The protein below binds the small molecule below.
Small molecule (SMILES): CC(=O)N[C@H]1[C@H](O[C@H]2[C@H](O)[C@@H](NC(C)=O)CO[C@@H]2CO)O[C@H](CO)[C@@H](O)[C@@H]1O

Binding-site contacts:
Ligand atom C6 contacts residue PRO13 of chain 1.A at 3.8 Å (hydrophobic).
Ligand atom O5 contacts residue ASN25 of chain 1.A at 2.4 Å (h-bond).
Ligand atom O7 contacts residue SER12 of chain 1.A at 3.3 Å (h-bond).
Ligand atom C1 contacts residue ASN25 of chain 1.A at 1.4 Å.
Ligand atom O5 contacts residue PRO13 of chain 1.A at 3.4 Å (h-bond).
Ligand atom C8 contacts residue TYR336 of chain 1.A at 3.6 Å (hydrophobic).
Ligand atom C1 contacts residue VAL15 of chain 1.A at 4.0 Å (hydrophobic).
Ligand atom C5 contacts residue PRO13 of chain 1.A at 4.2 Å (hydrophobic).
Ligand atom O5 contacts residue SER12 of chain 1.A at 4.0 Å.
Ligand atom O6 contacts residue PRO13 of chain 1.A at 2.7 Å (h-bond).
Ligand atom N2 contacts residue ASN25 of chain 1.A at 2.8 Å (h-bond).
Ligand atom C3 contacts residue ASN25 of chain 1.A at 3.8 Å.
Ligand atom C2 contacts residue SER12 of chain 1.A at 3.8 Å.
Ligand atom C6 contacts residue VAL15 of chain 1.A at 4.1 Å (hydrophobic).
Ligand atom O5 contacts residue VAL15 of chain 1.A at 3.4 Å.
Ligand atom C2 contacts residue ASN25 of chain 1.A at 2.4 Å.
Ligand atom C5 contacts residue VAL15 of chain 1.A at 4.1 Å (hydrophobic).
Ligand atom C7 contacts residue SER12 of chain 1.A at 3.9 Å.
Ligand atom C4 contacts residue ASN25 of chain 1.A at 4.2 Å.
Ligand atom C5 contacts residue ASN25 of chain 1.A at 3.7 Å.
Ligand atom C8 contacts residue ASN25 of chain 1.A at 4.5 Å.
Ligand atom O7 contacts residue ASN25 of chain 1.A at 3.6 Å.
Ligand atom C1 contacts residue SER12 of chain 1.A at 3.6 Å.
Ligand atom C1 contacts residue PRO13 of chain 1.A at 4.4 Å (hydrophobic).
Ligand atom C7 contacts residue ASN25 of chain 1.A at 3.4 Å.
Ligand atom N2 contacts residue SER12 of chain 1.A at 4.1 Å.
Ligand atom O6 contacts residue VAL15 of chain 1.A at 4.4 Å.

Sequence of chain 1.A:
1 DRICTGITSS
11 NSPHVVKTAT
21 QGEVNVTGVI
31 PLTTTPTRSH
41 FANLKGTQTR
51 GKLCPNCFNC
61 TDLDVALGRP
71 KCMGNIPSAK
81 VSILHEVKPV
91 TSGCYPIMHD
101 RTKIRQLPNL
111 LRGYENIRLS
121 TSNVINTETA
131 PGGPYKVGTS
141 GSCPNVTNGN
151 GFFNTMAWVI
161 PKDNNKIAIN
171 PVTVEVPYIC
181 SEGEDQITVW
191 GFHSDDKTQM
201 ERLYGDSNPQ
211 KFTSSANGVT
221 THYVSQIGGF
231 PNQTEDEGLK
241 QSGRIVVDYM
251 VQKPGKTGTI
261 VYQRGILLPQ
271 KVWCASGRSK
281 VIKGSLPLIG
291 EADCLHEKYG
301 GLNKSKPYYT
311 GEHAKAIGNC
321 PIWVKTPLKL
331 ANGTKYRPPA